Sequence of chain 1.B:
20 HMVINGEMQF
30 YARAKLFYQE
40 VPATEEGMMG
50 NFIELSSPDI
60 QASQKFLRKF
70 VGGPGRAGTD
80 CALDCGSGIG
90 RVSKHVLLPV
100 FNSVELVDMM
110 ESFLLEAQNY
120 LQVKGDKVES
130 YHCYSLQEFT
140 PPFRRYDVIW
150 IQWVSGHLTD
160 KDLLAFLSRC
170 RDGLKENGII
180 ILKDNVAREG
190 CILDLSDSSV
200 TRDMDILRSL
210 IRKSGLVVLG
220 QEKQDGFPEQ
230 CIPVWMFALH

Binding-site contacts:
Ligand atom O contacts residue CYS230 of chain 1.A at 3.4 Å.
Ligand atom CB contacts residue GLN229 of chain 1.A at 3.2 Å.
Ligand atom CD contacts residue TRP152 of chain 1.A at 3.7 Å (hydrophobic).
Ligand atom N contacts residue MET47 of chain 1.A at 3.7 Å.
Ligand atom C contacts residue TRP152 of chain 1.A at 3.7 Å (hydrophobic).
Ligand atom CG contacts residue GLN229 of chain 1.A at 3.6 Å.
Ligand atom NH1 contacts residue ARG187 of chain 1.A at 2.7 Å (salt-bridge).
Ligand atom CB contacts residue ILE231 of chain 1.A at 3.8 Å (hydrophobic).
Ligand atom OE1 contacts residue ILE191 of chain 1.A at 3.6 Å.
Ligand atom NE2 contacts residue VAL22 of chain 1.B at 3.7 Å.
Ligand atom NH2 contacts residue GLN229 of chain 1.A at 3.1 Å (h-bond).
Ligand atom CD contacts residue ILE231 of chain 1.A at 3.5 Å (hydrophobic).
Ligand atom CD contacts residue MET48 of chain 1.A at 3.5 Å (hydrophobic).
Ligand atom CA contacts residue TRP152 of chain 1.A at 3.4 Å (hydrophobic).
Ligand atom NH1 contacts residue ALA186 of chain 1.A at 3.7 Å.
Ligand atom CD contacts residue ASN24 of chain 1.B at 3.7 Å.
Ligand atom NE contacts residue ARG187 of chain 1.A at 3.2 Å (salt-bridge).
Ligand atom CD contacts residue GOL1 of chain 1.F at 3.6 Å.
Ligand atom CG contacts residue ASN184 of chain 1.A at 3.4 Å.
Ligand atom NZ contacts residue ASP193 of chain 1.A at 2.8 Å (salt-bridge).
Ligand atom N contacts residue GOL1 of chain 1.F at 3.0 Å (h-bond).
Ligand atom NE2 contacts residue ASN24 of chain 1.B at 3.2 Å (h-bond).
Ligand atom NZ contacts residue SER198 of chain 1.A at 3.3 Å (h-bond).
Ligand atom NZ contacts residue ASP196 of chain 1.A at 3.1 Å (salt-bridge).
Ligand atom O contacts residue GOL1 of chain 1.F at 3.3 Å (h-bond).
Ligand atom O contacts residue PHE51 of chain 1.A at 3.4 Å.
Ligand atom CG contacts residue ILE191 of chain 1.A at 3.8 Å (hydrophobic).
Ligand atom O contacts residue ILE231 of chain 1.A at 3.5 Å.
Ligand atom CE contacts residue ASP193 of chain 1.A at 3.7 Å.
Ligand atom O contacts residue ILE231 of chain 1.A at 3.0 Å (h-bond).
Ligand atom O contacts residue ASN184 of chain 1.A at 3.0 Å (h-bond).
Ligand atom N contacts residue GLN229 of chain 1.A at 2.7 Å (h-bond).
Ligand atom OE1 contacts residue ASN24 of chain 1.B at 2.9 Å (h-bond).
Ligand atom C contacts residue GLN229 of chain 1.A at 3.6 Å.
Ligand atom CG contacts residue ARG187 of chain 1.A at 3.5 Å.
Ligand atom CA contacts residue GLN229 of chain 1.A at 3.5 Å.
Ligand atom NH2 contacts residue ALA186 of chain 1.A at 3.7 Å.
Ligand atom CG contacts residue TRP152 of chain 1.A at 3.6 Å (hydrophobic).
Ligand atom CG contacts residue CYS230 of chain 1.A at 3.7 Å (hydrophobic).
Ligand atom O contacts residue TRP152 of chain 1.A at 3.7 Å.

This small molecule binds to this protein.
Small molecule (SMILES): NCCCC[C@H](NC(=O)[C@@H]1CCCN1C(=O)CN)C(=O)N[C@@H](CCCN=C(N)N)C(=O)N[C@@H](CCCN=C(N)N)C(=O)N[C@H](C=O)CCC(N)=O

Sequence of chain 1.A:
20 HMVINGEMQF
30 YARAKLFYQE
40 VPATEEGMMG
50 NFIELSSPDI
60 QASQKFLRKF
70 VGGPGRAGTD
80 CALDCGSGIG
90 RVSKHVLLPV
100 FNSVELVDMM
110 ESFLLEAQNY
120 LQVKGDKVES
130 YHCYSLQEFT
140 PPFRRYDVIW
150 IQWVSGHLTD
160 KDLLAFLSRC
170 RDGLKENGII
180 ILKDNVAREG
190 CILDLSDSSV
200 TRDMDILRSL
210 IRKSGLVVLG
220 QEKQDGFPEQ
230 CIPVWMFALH